Sequence of chain 1.B:
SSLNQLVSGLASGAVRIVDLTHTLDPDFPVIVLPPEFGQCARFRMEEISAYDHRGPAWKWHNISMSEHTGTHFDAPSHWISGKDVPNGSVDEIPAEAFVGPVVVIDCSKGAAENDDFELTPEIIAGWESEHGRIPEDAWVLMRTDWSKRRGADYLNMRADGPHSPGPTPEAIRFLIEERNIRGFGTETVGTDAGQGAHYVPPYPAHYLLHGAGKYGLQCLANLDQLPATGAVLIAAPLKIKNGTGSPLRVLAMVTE

The small molecule below binds the protein below.
Small molecule (SMILES): O=C(OCc1ccccc1)c1ccccc1

Binding-site contacts:
Ligand atom C9 contacts residue ILE39 of chain 1.A at 3.9 Å (hydrophobic).
Ligand atom C2 contacts residue VAL197 of chain 1.A at 3.9 Å (hydrophobic).
Ligand atom C14 contacts residue HIS214 of chain 1.A at 3.7 Å.
Ligand atom O8 contacts residue TYR211 of chain 1.A at 3.5 Å.
Ligand atom C1 contacts residue ILE39 of chain 1.A at 3.5 Å (hydrophobic).
Ligand atom C11 contacts residue LEU41 of chain 1.A at 3.5 Å (hydrophobic).
Ligand atom O7 contacts residue HIS214 of chain 1.A at 3.1 Å.
Ligand atom C8 contacts residue HIS214 of chain 1.A at 3.6 Å.
Ligand atom C10 contacts residue LEU41 of chain 1.A at 3.8 Å (hydrophobic).
Ligand atom C13 contacts residue ILE39 of chain 1.A at 3.8 Å (hydrophobic).
Ligand atom C12 contacts residue TRP68 of chain 1.B at 3.8 Å (hydrophobic).
Ligand atom C3 contacts residue PRO170 of chain 1.A at 3.6 Å (hydrophobic).
Ligand atom C2 contacts residue ILE39 of chain 1.A at 3.8 Å (hydrophobic).
Ligand atom C14 contacts residue ILE39 of chain 1.A at 3.5 Å (hydrophobic).
Ligand atom O7 contacts residue GLY198 of chain 1.A at 3.5 Å.
Ligand atom C4 contacts residue SER172 of chain 1.A at 3.7 Å.
Ligand atom C13 contacts residue TRP68 of chain 1.B at 4.0 Å (hydrophobic).
Ligand atom O8 contacts residue ILE39 of chain 1.A at 3.6 Å.
Ligand atom C5 contacts residue ALA201 of chain 1.A at 3.8 Å (hydrophobic).
Ligand atom O7 contacts residue ASP200 of chain 1.A at 3.5 Å.
Ligand atom C5 contacts residue GLY198 of chain 1.A at 3.8 Å.
Ligand atom C10 contacts residue TRP87 of chain 1.A at 3.6 Å (hydrophobic).
Ligand atom C3 contacts residue VAL197 of chain 1.A at 3.4 Å (hydrophobic).
Ligand atom C12 contacts residue LEU41 of chain 1.A at 3.9 Å (hydrophobic).
Ligand atom C14 contacts residue TRP87 of chain 1.A at 4.0 Å (hydrophobic).
Ligand atom C12 contacts residue TRP66 of chain 1.B at 3.8 Å (hydrophobic).
Ligand atom C7 contacts residue TYR211 of chain 1.A at 3.5 Å (hydrophobic).
Ligand atom C11 contacts residue TRP66 of chain 1.B at 3.4 Å (hydrophobic).
Ligand atom C9 contacts residue TRP87 of chain 1.A at 3.8 Å (hydrophobic).
Ligand atom C2 contacts residue PRO170 of chain 1.A at 3.6 Å (hydrophobic).
Ligand atom C4 contacts residue VAL197 of chain 1.A at 3.6 Å (hydrophobic).
Ligand atom C5 contacts residue ASP200 of chain 1.A at 3.3 Å.
Ligand atom C4 contacts residue GLY202 of chain 1.A at 3.6 Å.
Ligand atom C6 contacts residue ILE39 of chain 1.A at 4.0 Å (hydrophobic).
Ligand atom C3 contacts residue GLY202 of chain 1.A at 4.0 Å.
Ligand atom C13 contacts residue HIS86 of chain 1.A at 3.5 Å.
Ligand atom C11 contacts residue TRP87 of chain 1.A at 4.0 Å (hydrophobic).
Ligand atom C8 contacts residue TYR211 of chain 1.A at 3.5 Å (hydrophobic).
Ligand atom C5 contacts residue GLY202 of chain 1.A at 4.0 Å.
Ligand atom C4 contacts residue ASP200 of chain 1.A at 4.0 Å.

Sequence of chain 1.A:
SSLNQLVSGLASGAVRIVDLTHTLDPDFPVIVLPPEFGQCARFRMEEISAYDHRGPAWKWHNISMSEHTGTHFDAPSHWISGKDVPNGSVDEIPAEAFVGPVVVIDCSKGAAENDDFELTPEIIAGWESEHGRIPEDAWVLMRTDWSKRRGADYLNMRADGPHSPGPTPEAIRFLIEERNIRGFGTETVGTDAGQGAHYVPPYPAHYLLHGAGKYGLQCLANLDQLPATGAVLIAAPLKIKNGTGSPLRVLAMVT